Binding-site contacts:
Ligand atom O4P contacts residue ARG405 of chain 1.B at 3.8 Å.
Ligand atom O6P contacts residue THR403 of chain 1.B at 3.0 Å (h-bond).
Ligand atom O4 contacts residue LEU400 of chain 1.B at 2.6 Å (h-bond).
Ligand atom O2 contacts residue ASN402 of chain 1.B at 3.7 Å.
Ligand atom O4P contacts residue THR403 of chain 1.B at 3.9 Å.
Ligand atom C6 contacts residue LEU400 of chain 1.B at 3.1 Å (hydrophobic).
Ligand atom O1P contacts residue ARG457 of chain 1.B at 2.3 Å (salt-bridge).
Ligand atom O3P contacts residue LYS454 of chain 1.B at 3.6 Å (salt-bridge).
Ligand atom P1 contacts residue ARG457 of chain 1.B at 3.1 Å.
Ligand atom C1 contacts residue ALA482 of chain 1.B at 3.6 Å (hydrophobic).
Ligand atom O6P contacts residue ARG405 of chain 1.B at 2.7 Å (salt-bridge).
Ligand atom C6 contacts residue SER406 of chain 1.B at 3.7 Å.
Ligand atom O6 contacts residue SER406 of chain 1.B at 3.6 Å.
Ligand atom O3 contacts residue HIS481 of chain 1.B at 3.4 Å.
Ligand atom P1 contacts residue LYS454 of chain 1.B at 3.3 Å.
Ligand atom C4 contacts residue LEU400 of chain 1.B at 3.1 Å (hydrophobic).
Ligand atom O1 contacts residue GLY488 of chain 1.B at 3.5 Å (h-bond).
Ligand atom C3 contacts residue ALA482 of chain 1.B at 3.5 Å (hydrophobic).
Ligand atom O2P contacts residue ARG457 of chain 1.B at 2.3 Å (salt-bridge).
Ligand atom C5 contacts residue LEU400 of chain 1.B at 3.5 Å (hydrophobic).
Ligand atom O4P contacts residue SER406 of chain 1.B at 2.7 Å (h-bond).
Ligand atom P2 contacts residue SER401 of chain 1.B at 3.4 Å.
Ligand atom O5P contacts residue ASN402 of chain 1.B at 2.5 Å (h-bond).
Ligand atom C1 contacts residue TYR489 of chain 1.B at 3.9 Å (hydrophobic).
Ligand atom P2 contacts residue SER406 of chain 1.B at 3.6 Å.
Ligand atom O5P contacts residue THR403 of chain 1.B at 2.7 Å (h-bond).
Ligand atom P2 contacts residue THR403 of chain 1.B at 3.7 Å.
Ligand atom O4P contacts residue SER401 of chain 1.B at 2.3 Å (h-bond).
Ligand atom O2P contacts residue ASN402 of chain 1.B at 3.2 Å (h-bond).
Ligand atom O3 contacts residue ALA482 of chain 1.B at 3.5 Å (h-bond).
Ligand atom O4 contacts residue ALA490 of chain 1.B at 3.8 Å.
Ligand atom P2 contacts residue ASN402 of chain 1.B at 3.7 Å.
Ligand atom O3 contacts residue LEU400 of chain 1.B at 3.6 Å.
Ligand atom C6 contacts residue SER401 of chain 1.B at 3.8 Å.
Ligand atom O4P contacts residue ASN402 of chain 1.B at 3.9 Å.
Ligand atom O5P contacts residue SER401 of chain 1.B at 3.4 Å (h-bond).
Ligand atom O4 contacts residue HIS481 of chain 1.B at 3.4 Å.
Ligand atom O3 contacts residue LYS454 of chain 1.B at 3.1 Å (salt-bridge).
Ligand atom C1 contacts residue LYS454 of chain 1.B at 3.9 Å.
Ligand atom O1P contacts residue LYS454 of chain 1.B at 2.1 Å (salt-bridge).

Sequence of chain 1.B:
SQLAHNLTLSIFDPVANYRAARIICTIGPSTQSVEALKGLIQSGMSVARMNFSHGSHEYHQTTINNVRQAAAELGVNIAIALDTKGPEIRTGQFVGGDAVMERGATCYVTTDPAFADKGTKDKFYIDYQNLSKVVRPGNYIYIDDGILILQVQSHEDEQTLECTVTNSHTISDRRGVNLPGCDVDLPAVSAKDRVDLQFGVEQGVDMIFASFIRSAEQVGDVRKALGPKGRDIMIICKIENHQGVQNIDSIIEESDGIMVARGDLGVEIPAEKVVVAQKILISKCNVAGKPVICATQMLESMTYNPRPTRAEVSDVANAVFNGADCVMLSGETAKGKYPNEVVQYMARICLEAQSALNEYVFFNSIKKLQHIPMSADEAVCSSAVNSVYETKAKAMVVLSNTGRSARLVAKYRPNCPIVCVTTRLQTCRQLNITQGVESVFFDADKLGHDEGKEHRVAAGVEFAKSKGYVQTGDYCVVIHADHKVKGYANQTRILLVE

The small molecule below binds the protein below.
Small molecule (SMILES): O=P(O)(O)OC[C@H]1O[C@@](CO)(OP(=O)(O)O)[C@@H](O)[C@@H]1O